Sequence of chain 1.C:
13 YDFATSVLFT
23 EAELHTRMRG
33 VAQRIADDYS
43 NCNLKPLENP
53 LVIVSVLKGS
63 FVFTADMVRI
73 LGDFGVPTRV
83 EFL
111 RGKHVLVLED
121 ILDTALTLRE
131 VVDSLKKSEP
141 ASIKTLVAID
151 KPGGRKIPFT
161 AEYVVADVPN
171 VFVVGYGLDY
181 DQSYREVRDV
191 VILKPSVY

Binding-site contacts:
Ligand atom O17 contacts residue GLU119 of chain 1.C at 3.8 Å.
Ligand atom O01 contacts residue VAL173 of chain 1.C at 3.1 Å (h-bond).
Ligand atom O19 contacts residue ASP123 of chain 1.C at 3.3 Å.
Ligand atom C04 contacts residue ASP179 of chain 1.C at 3.8 Å.
Ligand atom O01 contacts residue LYS151 of chain 1.C at 2.8 Å (salt-bridge).
Ligand atom O01 contacts residue VAL171 of chain 1.C at 3.3 Å (h-bond).
Ligand atom C06 contacts residue ILE121 of chain 1.C at 4.1 Å (hydrophobic).
Ligand atom C14 contacts residue THR127 of chain 1.C at 3.7 Å.
Ligand atom O18 contacts residue THR127 of chain 1.C at 3.1 Å (h-bond).
Ligand atom N08 contacts residue ILE121 of chain 1.C at 3.6 Å.
Ligand atom C09 contacts residue ASP123 of chain 1.C at 3.9 Å.
Ligand atom O19 contacts residue ALA125 of chain 1.C at 3.7 Å.
Ligand atom C12 contacts residue ILE121 of chain 1.C at 3.9 Å (hydrophobic).
Ligand atom C07 contacts residue ILE121 of chain 1.C at 3.4 Å (hydrophobic).
Ligand atom O18 contacts residue ALA125 of chain 1.C at 3.8 Å.
Ligand atom C02 contacts residue LYS151 of chain 1.C at 3.8 Å.
Ligand atom N05 contacts residue PHE172 of chain 1.C at 4.1 Å.
Ligand atom P16 contacts residue ALA125 of chain 1.C at 3.7 Å.
Ligand atom O18 contacts residue LEU126 of chain 1.C at 3.6 Å (h-bond).
Ligand atom O18 contacts residue THR124 of chain 1.C at 3.0 Å (h-bond).
Ligand atom C04 contacts residue LEU178 of chain 1.C at 4.1 Å (hydrophobic).
Ligand atom P16 contacts residue ASP123 of chain 1.C at 3.8 Å.
Ligand atom C04 contacts residue PHE172 of chain 1.C at 3.6 Å (hydrophobic).
Ligand atom O17 contacts residue ALA125 of chain 1.C at 3.0 Å (h-bond).
Ligand atom C07 contacts residue LYS151 of chain 1.C at 4.0 Å.
Ligand atom C02 contacts residue VAL173 of chain 1.C at 3.7 Å (hydrophobic).
Ligand atom C04 contacts residue VAL173 of chain 1.C at 3.2 Å (hydrophobic).
Ligand atom O01 contacts residue PHE172 of chain 1.C at 3.5 Å.
Ligand atom C02 contacts residue PHE172 of chain 1.C at 3.7 Å (hydrophobic).
Ligand atom O17 contacts residue LEU122 of chain 1.C at 3.7 Å.
Ligand atom C02 contacts residue ILE121 of chain 1.C at 3.5 Å (hydrophobic).
Ligand atom O19 contacts residue THR124 of chain 1.C at 2.5 Å (h-bond).
Ligand atom O17 contacts residue THR124 of chain 1.C at 3.6 Å (h-bond).
Ligand atom O01 contacts residue ILE121 of chain 1.C at 3.6 Å.
Ligand atom N03 contacts residue VAL173 of chain 1.C at 2.5 Å (h-bond).
Ligand atom N03 contacts residue PHE172 of chain 1.C at 3.6 Å.
Ligand atom N08 contacts residue LYS151 of chain 1.C at 3.5 Å (salt-bridge).
Ligand atom O17 contacts residue ASP123 of chain 1.C at 3.1 Å (salt-bridge).
Ligand atom C15 contacts residue GLU119 of chain 1.C at 3.6 Å.
Ligand atom P16 contacts residue THR124 of chain 1.C at 3.4 Å.

A protein and the small-molecule ligand that binds it are described below.
Small molecule (SMILES): O=c1nc[nH]c2c1ncn2CCCCCP(=O)(O)O